Sequence of chain 17.T:
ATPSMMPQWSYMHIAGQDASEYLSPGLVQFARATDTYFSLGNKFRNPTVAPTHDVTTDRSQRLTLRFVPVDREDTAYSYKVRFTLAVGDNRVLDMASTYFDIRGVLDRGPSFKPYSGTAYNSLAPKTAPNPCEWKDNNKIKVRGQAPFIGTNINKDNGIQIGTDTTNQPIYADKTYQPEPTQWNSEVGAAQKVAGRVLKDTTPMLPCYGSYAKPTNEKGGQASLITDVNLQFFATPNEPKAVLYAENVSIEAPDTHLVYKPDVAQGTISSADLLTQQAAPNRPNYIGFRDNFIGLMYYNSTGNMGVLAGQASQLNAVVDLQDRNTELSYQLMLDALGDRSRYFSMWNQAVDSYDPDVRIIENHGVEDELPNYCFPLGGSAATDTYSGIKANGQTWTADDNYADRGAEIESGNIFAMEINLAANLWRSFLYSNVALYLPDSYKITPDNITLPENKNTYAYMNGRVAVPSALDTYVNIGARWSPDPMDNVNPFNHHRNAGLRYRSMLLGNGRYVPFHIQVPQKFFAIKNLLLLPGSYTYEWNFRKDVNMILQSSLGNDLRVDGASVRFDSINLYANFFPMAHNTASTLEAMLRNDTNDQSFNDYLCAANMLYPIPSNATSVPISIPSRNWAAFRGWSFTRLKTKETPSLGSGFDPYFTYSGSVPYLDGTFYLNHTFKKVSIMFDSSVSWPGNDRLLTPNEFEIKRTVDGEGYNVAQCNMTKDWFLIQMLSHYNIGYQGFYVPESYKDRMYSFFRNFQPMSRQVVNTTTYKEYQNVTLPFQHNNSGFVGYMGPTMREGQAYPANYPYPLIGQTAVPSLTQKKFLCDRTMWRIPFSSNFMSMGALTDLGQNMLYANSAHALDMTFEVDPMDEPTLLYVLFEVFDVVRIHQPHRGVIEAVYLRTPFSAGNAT

A protein and the small-molecule ligand that binds it are described below.
Small molecule (SMILES): NC(N)=NCCC[C@H](NC(=O)[C@@H]1CCCN1)C(=O)N[C@H](C=O)CC1=NC=NC1

Sequence of chain 17.V:
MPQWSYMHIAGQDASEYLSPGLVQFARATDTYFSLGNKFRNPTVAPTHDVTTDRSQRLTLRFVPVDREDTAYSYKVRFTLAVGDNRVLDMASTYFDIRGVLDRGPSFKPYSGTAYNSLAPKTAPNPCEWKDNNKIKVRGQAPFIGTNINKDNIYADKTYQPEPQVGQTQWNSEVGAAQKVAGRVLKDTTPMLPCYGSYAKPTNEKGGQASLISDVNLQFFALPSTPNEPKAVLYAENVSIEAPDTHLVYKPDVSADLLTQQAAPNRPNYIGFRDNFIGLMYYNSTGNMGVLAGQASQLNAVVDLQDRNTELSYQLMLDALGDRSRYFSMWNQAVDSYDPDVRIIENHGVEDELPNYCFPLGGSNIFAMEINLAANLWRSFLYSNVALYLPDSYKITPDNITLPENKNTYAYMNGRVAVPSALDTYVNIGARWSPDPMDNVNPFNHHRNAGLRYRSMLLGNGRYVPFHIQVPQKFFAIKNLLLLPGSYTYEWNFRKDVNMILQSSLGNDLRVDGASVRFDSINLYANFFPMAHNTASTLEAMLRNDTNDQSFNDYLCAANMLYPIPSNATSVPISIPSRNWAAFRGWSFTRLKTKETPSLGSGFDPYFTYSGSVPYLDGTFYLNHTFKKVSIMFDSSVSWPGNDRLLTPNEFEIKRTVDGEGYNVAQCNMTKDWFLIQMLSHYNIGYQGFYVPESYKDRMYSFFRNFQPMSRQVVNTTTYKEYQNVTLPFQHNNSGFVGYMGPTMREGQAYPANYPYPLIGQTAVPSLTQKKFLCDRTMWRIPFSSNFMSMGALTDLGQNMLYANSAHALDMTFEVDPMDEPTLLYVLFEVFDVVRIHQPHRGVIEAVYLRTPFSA

Binding-site contacts:
Ligand atom CB contacts residue GLU894 of chain 17.T at 4.2 Å.
Ligand atom CD2 contacts residue ARG845 of chain 17.T at 3.8 Å.
Ligand atom CA contacts residue ASN617 of chain 17.T at 4.2 Å.
Ligand atom CG contacts residue PHE896 of chain 17.T at 3.4 Å (hydrophobic).
Ligand atom N contacts residue ARG649 of chain 17.T at 3.8 Å.
Ligand atom CD contacts residue ARG46 of chain 17.V at 3.9 Å.
Ligand atom C contacts residue ARG649 of chain 17.T at 3.8 Å.
Ligand atom CB contacts residue TYR619 of chain 17.T at 3.1 Å (hydrophobic).
Ligand atom C contacts residue ASN617 of chain 17.T at 4.2 Å.
Ligand atom C contacts residue TYR619 of chain 17.T at 3.4 Å (hydrophobic).
Ligand atom N contacts residue TYR619 of chain 17.T at 4.3 Å.
Ligand atom CB contacts residue CYS621 of chain 17.T at 3.7 Å (hydrophobic).
Ligand atom C contacts residue ARG649 of chain 17.T at 4.2 Å.
Ligand atom CA contacts residue CYS621 of chain 17.T at 3.1 Å (hydrophobic).
Ligand atom CA contacts residue ARG649 of chain 17.T at 3.9 Å.
Ligand atom CA contacts residue TYR619 of chain 17.T at 3.6 Å (hydrophobic).
Ligand atom O contacts residue TYR619 of chain 17.T at 3.9 Å.
Ligand atom CD contacts residue ASN617 of chain 17.T at 2.8 Å.
Ligand atom CE1 contacts residue MET843 of chain 17.T at 4.1 Å (hydrophobic).
Ligand atom N contacts residue ASP618 of chain 17.T at 3.5 Å (salt-bridge).
Ligand atom N contacts residue ASN617 of chain 17.T at 2.8 Å (h-bond).
Ligand atom CG contacts residue ASN617 of chain 17.T at 3.6 Å.
Ligand atom N contacts residue CYS621 of chain 17.T at 3.2 Å (h-bond).
Ligand atom CG contacts residue ARG46 of chain 17.V at 3.7 Å.
Ligand atom CB contacts residue PHE896 of chain 17.T at 3.9 Å (hydrophobic).
Ligand atom CB contacts residue ARG649 of chain 17.T at 3.6 Å.
Ligand atom CD contacts residue CYS621 of chain 17.T at 4.2 Å (hydrophobic).
Ligand atom CA contacts residue ARG649 of chain 17.T at 4.0 Å.
Ligand atom N contacts residue TYR619 of chain 17.T at 3.4 Å.
Ligand atom CG contacts residue GLU894 of chain 17.T at 3.8 Å.
Ligand atom O contacts residue ARG845 of chain 17.T at 4.2 Å.
Ligand atom ND1 contacts residue GLU894 of chain 17.T at 3.9 Å.
Ligand atom CB contacts residue TYR619 of chain 17.T at 4.0 Å (hydrophobic).
Ligand atom ND1 contacts residue LEU348 of chain 17.T at 4.2 Å.
Ligand atom CE1 contacts residue LEU348 of chain 17.T at 4.0 Å (hydrophobic).
Ligand atom CB contacts residue ARG649 of chain 17.T at 3.8 Å.
Ligand atom CA contacts residue TYR619 of chain 17.T at 3.8 Å (hydrophobic).
Ligand atom O contacts residue ARG649 of chain 17.T at 3.2 Å (salt-bridge).
Ligand atom N contacts residue TYR619 of chain 17.T at 3.7 Å.
Ligand atom CD2 contacts residue GLU894 of chain 17.T at 4.2 Å.